Binding-site contacts:
Ligand atom C6 contacts residue LEU488 of chain 1.A at 3.9 Å (hydrophobic).
Ligand atom C7 contacts residue PHE422 of chain 1.A at 3.7 Å (hydrophobic).
Ligand atom C5 contacts residue ILE372 of chain 1.A at 3.9 Å (hydrophobic).
Ligand atom C contacts residue LYS374 of chain 1.A at 3.7 Å.
Ligand atom C4 contacts residue GLN421 of chain 1.A at 3.9 Å.
Ligand atom N2 contacts residue ILE423 of chain 1.A at 3.0 Å (h-bond).
Ligand atom N1 contacts residue MET420 of chain 1.A at 3.5 Å (h-bond).
Ligand atom C4 contacts residue ILE372 of chain 1.A at 3.6 Å (hydrophobic).
Ligand atom C11 contacts residue PHE422 of chain 1.A at 3.6 Å (hydrophobic).
Ligand atom N6 contacts residue LYS374 of chain 1.A at 3.8 Å.
Ligand atom C1 contacts residue TYR408 of chain 1.A at 3.6 Å (hydrophobic).
Ligand atom N3 contacts residue ILE423 of chain 1.A at 3.0 Å (h-bond).
Ligand atom N1 contacts residue ASP499 of chain 1.A at 3.6 Å.
Ligand atom C4 contacts residue TYR408 of chain 1.A at 3.7 Å (hydrophobic).
Ligand atom C11 contacts residue SER425 of chain 1.A at 3.6 Å.
Ligand atom N contacts residue ASP499 of chain 1.A at 3.9 Å.
Ligand atom N6 contacts residue ILE498 of chain 1.A at 4.0 Å.
Ligand atom N contacts residue LYS374 of chain 1.A at 3.0 Å (salt-bridge).
Ligand atom C7 contacts residue LEU488 of chain 1.A at 3.5 Å (hydrophobic).
Ligand atom C15 contacts residue PHE350 of chain 1.A at 3.8 Å (hydrophobic).
Ligand atom C1 contacts residue ILE498 of chain 1.A at 3.6 Å (hydrophobic).
Ligand atom C5 contacts residue ILE423 of chain 1.A at 3.8 Å (hydrophobic).
Ligand atom C14 contacts residue ILE372 of chain 1.A at 3.9 Å (hydrophobic).
Ligand atom C1 contacts residue MET420 of chain 1.A at 3.5 Å (hydrophobic).
Ligand atom N5 contacts residue ILE372 of chain 1.A at 3.8 Å.
Ligand atom C16 contacts residue PRO356 of chain 1.A at 3.8 Å (hydrophobic).
Ligand atom N2 contacts residue PHE422 of chain 1.A at 3.9 Å.
Ligand atom C8 contacts residue LEU488 of chain 1.A at 3.6 Å (hydrophobic).
Ligand atom C7 contacts residue ILE423 of chain 1.A at 3.6 Å (hydrophobic).
Ligand atom C10 contacts residue SER425 of chain 1.A at 3.2 Å.
Ligand atom N3 contacts residue PHE422 of chain 1.A at 3.8 Å.
Ligand atom C5 contacts residue GLN421 of chain 1.A at 3.1 Å.
Ligand atom C3 contacts residue ILE372 of chain 1.A at 3.5 Å (hydrophobic).
Ligand atom C12 contacts residue ILE498 of chain 1.A at 3.7 Å (hydrophobic).
Ligand atom C6 contacts residue ILE423 of chain 1.A at 3.9 Å (hydrophobic).
Ligand atom C11 contacts residue ILE423 of chain 1.A at 3.3 Å (hydrophobic).
Ligand atom N2 contacts residue GLN421 of chain 1.A at 3.7 Å.
Ligand atom N1 contacts residue TYR408 of chain 1.A at 4.0 Å.
Ligand atom C2 contacts residue ILE498 of chain 1.A at 3.7 Å (hydrophobic).
Ligand atom N3 contacts residue LEU488 of chain 1.A at 3.6 Å.

This small molecule binds to this protein.
Small molecule (SMILES): Nc1ncc(-c2ccnc(Nc3ccncc3)n2)c(CC2CC2)n1

Sequence of chain 1.A:
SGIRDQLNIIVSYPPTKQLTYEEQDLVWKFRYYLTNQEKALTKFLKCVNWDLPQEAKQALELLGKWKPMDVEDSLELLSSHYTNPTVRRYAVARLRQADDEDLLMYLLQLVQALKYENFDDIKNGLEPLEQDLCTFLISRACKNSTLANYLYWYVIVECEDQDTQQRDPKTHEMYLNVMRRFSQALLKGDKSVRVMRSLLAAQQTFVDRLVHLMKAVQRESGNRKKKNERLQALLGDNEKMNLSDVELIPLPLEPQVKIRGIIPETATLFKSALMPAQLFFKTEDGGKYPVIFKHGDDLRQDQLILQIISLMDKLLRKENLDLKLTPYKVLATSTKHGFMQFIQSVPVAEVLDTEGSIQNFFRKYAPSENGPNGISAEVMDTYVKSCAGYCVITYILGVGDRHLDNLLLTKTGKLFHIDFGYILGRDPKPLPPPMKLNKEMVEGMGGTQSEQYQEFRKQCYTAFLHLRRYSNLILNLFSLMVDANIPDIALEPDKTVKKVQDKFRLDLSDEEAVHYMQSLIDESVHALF